This protein binds this small molecule.
Small molecule (SMILES): CC(=O)N[C@@H]1[C@@H](O)[C@H](O)[C@@H](CO)O[C@H]1O

Sequence of chain 1.A:
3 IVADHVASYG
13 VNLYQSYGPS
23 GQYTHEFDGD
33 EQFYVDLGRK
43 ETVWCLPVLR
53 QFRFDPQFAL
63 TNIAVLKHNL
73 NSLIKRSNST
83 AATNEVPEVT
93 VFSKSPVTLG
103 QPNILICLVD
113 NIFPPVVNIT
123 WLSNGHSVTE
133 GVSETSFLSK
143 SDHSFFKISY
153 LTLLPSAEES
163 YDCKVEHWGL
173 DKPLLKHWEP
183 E

Binding-site contacts:
Ligand atom O5 contacts residue ASN80 of chain 1.A at 2.3 Å (h-bond).
Ligand atom C3 contacts residue ASN80 of chain 1.A at 3.8 Å.
Ligand atom C1 contacts residue ASN80 of chain 1.A at 1.4 Å.
Ligand atom C5 contacts residue ASN80 of chain 1.A at 3.6 Å.
Ligand atom C2 contacts residue ASN80 of chain 1.A at 2.4 Å.
Ligand atom N2 contacts residue ASN80 of chain 1.A at 2.9 Å (h-bond).
Ligand atom C4 contacts residue ASN80 of chain 1.A at 4.2 Å.
Ligand atom O7 contacts residue ASN80 of chain 1.A at 3.6 Å (h-bond).
Ligand atom C7 contacts residue ASN80 of chain 1.A at 3.5 Å.